A small-molecule ligand and the protein it binds are described below.
Small molecule (SMILES): CC(=O)N[C@@H]1[C@@H](O)[C@H](O)[C@@H](CO)O[C@H]1O

Binding-site contacts:
Ligand atom N2 contacts residue ASN162 of chain 1.C at 2.9 Å (h-bond).
Ligand atom C6 contacts residue ASN161 of chain 1.C at 4.2 Å.
Ligand atom C3 contacts residue ASN162 of chain 1.C at 3.8 Å.
Ligand atom O7 contacts residue ASN161 of chain 1.C at 3.9 Å.
Ligand atom C2 contacts residue ASN161 of chain 1.C at 4.2 Å.
Ligand atom C4 contacts residue ASN162 of chain 1.C at 4.2 Å.
Ligand atom C8 contacts residue ASN162 of chain 1.C at 4.4 Å.
Ligand atom O7 contacts residue ASN162 of chain 1.C at 3.4 Å (h-bond).
Ligand atom C7 contacts residue ASN162 of chain 1.C at 3.3 Å.
Ligand atom O5 contacts residue ASN161 of chain 1.C at 3.9 Å.
Ligand atom C2 contacts residue ASN162 of chain 1.C at 2.5 Å.
Ligand atom O5 contacts residue ASN162 of chain 1.C at 2.4 Å (h-bond).
Ligand atom C1 contacts residue ASN161 of chain 1.C at 4.0 Å.
Ligand atom C5 contacts residue ASN162 of chain 1.C at 3.7 Å.
Ligand atom C1 contacts residue ASN162 of chain 1.C at 1.4 Å.

Sequence of chain 1.C:
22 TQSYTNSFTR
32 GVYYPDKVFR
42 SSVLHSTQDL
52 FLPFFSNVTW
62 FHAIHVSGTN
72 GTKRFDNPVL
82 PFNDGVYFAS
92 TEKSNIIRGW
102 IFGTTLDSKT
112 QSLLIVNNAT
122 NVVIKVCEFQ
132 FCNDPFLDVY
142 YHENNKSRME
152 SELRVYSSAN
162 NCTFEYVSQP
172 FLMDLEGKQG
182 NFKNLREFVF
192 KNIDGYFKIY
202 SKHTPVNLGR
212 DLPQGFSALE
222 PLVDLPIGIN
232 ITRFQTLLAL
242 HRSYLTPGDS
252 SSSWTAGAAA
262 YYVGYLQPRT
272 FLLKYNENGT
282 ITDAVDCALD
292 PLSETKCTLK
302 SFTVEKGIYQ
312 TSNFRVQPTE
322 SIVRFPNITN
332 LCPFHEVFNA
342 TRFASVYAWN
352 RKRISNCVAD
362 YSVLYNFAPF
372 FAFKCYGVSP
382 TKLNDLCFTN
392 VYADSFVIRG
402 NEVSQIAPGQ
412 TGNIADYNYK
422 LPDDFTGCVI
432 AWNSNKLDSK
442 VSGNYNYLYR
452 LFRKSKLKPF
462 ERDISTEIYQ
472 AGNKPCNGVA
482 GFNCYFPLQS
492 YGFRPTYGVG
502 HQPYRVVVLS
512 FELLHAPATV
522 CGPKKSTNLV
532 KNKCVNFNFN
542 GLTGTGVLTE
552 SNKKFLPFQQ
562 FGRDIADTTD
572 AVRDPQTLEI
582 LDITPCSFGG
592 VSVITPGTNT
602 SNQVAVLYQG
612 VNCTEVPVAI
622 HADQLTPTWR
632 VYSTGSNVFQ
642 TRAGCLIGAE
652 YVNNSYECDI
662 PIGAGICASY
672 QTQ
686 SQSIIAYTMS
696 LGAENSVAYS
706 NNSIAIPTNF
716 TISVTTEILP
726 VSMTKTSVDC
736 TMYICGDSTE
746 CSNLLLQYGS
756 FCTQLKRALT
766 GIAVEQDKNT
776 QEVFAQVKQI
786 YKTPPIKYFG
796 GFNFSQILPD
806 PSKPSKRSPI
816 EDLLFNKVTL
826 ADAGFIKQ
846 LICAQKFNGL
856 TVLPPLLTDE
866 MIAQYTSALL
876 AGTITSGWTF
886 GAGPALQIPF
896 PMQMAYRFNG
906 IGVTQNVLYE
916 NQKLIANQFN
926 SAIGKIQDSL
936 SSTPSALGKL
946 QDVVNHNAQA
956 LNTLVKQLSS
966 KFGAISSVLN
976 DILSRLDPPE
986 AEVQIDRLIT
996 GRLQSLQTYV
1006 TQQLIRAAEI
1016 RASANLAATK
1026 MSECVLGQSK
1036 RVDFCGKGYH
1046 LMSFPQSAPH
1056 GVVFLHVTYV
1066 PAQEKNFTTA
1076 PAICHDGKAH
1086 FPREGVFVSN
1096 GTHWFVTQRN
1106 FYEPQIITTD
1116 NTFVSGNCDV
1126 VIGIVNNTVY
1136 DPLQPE